Binding-site contacts:
Ligand atom O5 contacts residue LYS130 of chain 2.A at 3.0 Å (salt-bridge).
Ligand atom C6 contacts residue VAL88 of chain 2.A at 4.0 Å (hydrophobic).
Ligand atom O6 contacts residue ASP133 of chain 2.A at 2.9 Å (salt-bridge).
Ligand atom O4 contacts residue GLY14 of chain 2.A at 3.7 Å.
Ligand atom C6 contacts residue ASP133 of chain 2.A at 3.5 Å.
Ligand atom C6 contacts residue ALA86 of chain 2.A at 4.4 Å (hydrophobic).
Ligand atom O2 contacts residue LYS130 of chain 2.A at 3.5 Å (salt-bridge).
Ligand atom C1 contacts residue LYS130 of chain 2.A at 3.7 Å.
Ligand atom C3 contacts residue GLY15 of chain 2.A at 4.1 Å.
Ligand atom O3 contacts residue GLY15 of chain 2.A at 3.2 Å (h-bond).
Ligand atom C6 contacts residue PHE131 of chain 2.A at 3.9 Å (hydrophobic).
Ligand atom C4 contacts residue GLY129 of chain 2.A at 4.3 Å.
Ligand atom C2 contacts residue LYS130 of chain 2.A at 4.3 Å.
Ligand atom O3 contacts residue GLY14 of chain 2.A at 4.4 Å.
Ligand atom C7 contacts residue LYS130 of chain 2.A at 4.1 Å.
Ligand atom O5 contacts residue GLY14 of chain 2.A at 3.8 Å.
Ligand atom O6 contacts residue PHE131 of chain 2.A at 2.7 Å (h-bond).
Ligand atom O6 contacts residue LYS130 of chain 2.A at 2.8 Å (salt-bridge).
Ligand atom O4 contacts residue GLY15 of chain 2.A at 3.1 Å (h-bond).
Ligand atom O6 contacts residue GLY129 of chain 2.A at 3.5 Å.
Ligand atom O5 contacts residue PHE131 of chain 2.A at 4.3 Å.
Ligand atom C2 contacts residue GLY15 of chain 2.A at 3.9 Å.
Ligand atom C5 contacts residue LYS130 of chain 2.A at 3.9 Å.
Ligand atom O4 contacts residue ASP133 of chain 2.A at 2.6 Å (salt-bridge).
Ligand atom C1 contacts residue GLY15 of chain 2.A at 3.8 Å.
Ligand atom O2 contacts residue GLY129 of chain 2.A at 3.4 Å.
Ligand atom O5 contacts residue GLY129 of chain 2.A at 4.0 Å.
Ligand atom O5 contacts residue GLY15 of chain 2.A at 3.5 Å (h-bond).
Ligand atom O6 contacts residue VAL88 of chain 2.A at 4.5 Å.
Ligand atom C4 contacts residue ASP133 of chain 2.A at 3.5 Å.
Ligand atom C4 contacts residue LYS130 of chain 2.A at 4.4 Å.
Ligand atom C4 contacts residue GLY15 of chain 2.A at 3.6 Å.
Ligand atom O2 contacts residue GLY15 of chain 2.A at 4.5 Å.
Ligand atom C5 contacts residue GLY14 of chain 2.A at 4.4 Å.
Ligand atom C5 contacts residue ASP133 of chain 2.A at 4.2 Å.
Ligand atom C6 contacts residue LYS130 of chain 2.A at 3.9 Å.

This small molecule binds to this protein.
Small molecule (SMILES): CO[C@H]1O[C@H](CO)[C@@H](O)[C@H](O[C@@H]2OC[C@@H](O)[C@H](O)[C@H]2O)[C@@H]1O

Sequence of chain 2.A:
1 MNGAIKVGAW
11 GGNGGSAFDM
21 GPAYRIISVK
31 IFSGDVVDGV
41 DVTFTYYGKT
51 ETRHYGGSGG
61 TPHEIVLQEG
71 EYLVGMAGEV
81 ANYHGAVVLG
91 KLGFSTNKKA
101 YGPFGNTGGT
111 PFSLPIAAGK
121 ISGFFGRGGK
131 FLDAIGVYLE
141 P